Binding-site contacts:
Ligand atom O5 contacts residue ASN1095 of chain 1.G at 2.4 Å (h-bond).
Ligand atom C7 contacts residue HIS1098 of chain 1.G at 3.8 Å.
Ligand atom C6 contacts residue PHE1100 of chain 1.G at 3.8 Å (hydrophobic).
Ligand atom C5 contacts residue ASN1095 of chain 1.G at 3.7 Å.
Ligand atom C3 contacts residue THR1097 of chain 1.G at 4.4 Å.
Ligand atom C4 contacts residue ASN1095 of chain 1.G at 4.2 Å.
Ligand atom O7 contacts residue HIS1098 of chain 1.G at 2.9 Å.
Ligand atom C7 contacts residue ASN1095 of chain 1.G at 3.1 Å.
Ligand atom C8 contacts residue HIS1098 of chain 1.G at 3.9 Å.
Ligand atom C1 contacts residue THR1097 of chain 1.G at 4.1 Å.
Ligand atom C3 contacts residue ASN1095 of chain 1.G at 3.8 Å.
Ligand atom C5 contacts residue PHE1100 of chain 1.G at 4.5 Å (hydrophobic).
Ligand atom O4 contacts residue HIS1098 of chain 1.G at 4.5 Å.
Ligand atom C1 contacts residue ASN1095 of chain 1.G at 1.4 Å.
Ligand atom O5 contacts residue PHE1100 of chain 1.G at 4.3 Å.
Ligand atom C8 contacts residue ASN1095 of chain 1.G at 3.8 Å.
Ligand atom N2 contacts residue ASN1095 of chain 1.G at 2.9 Å (h-bond).
Ligand atom O7 contacts residue ASN1095 of chain 1.G at 2.9 Å (h-bond).
Ligand atom C2 contacts residue ASN1095 of chain 1.G at 2.4 Å.
Ligand atom C5 contacts residue HIS1098 of chain 1.G at 3.9 Å.

This protein binds this small molecule.
Small molecule (SMILES): CC(=O)N[C@H]1[C@H](O[C@H]2[C@H](O)[C@@H](NC(C)=O)CO[C@@H]2CO)O[C@H](CO)[C@@H](O[C@@H]2O[C@H](CO)[C@@H](O)[C@H](O)[C@@H]2O)[C@@H]1O

Sequence of chain 1.G:
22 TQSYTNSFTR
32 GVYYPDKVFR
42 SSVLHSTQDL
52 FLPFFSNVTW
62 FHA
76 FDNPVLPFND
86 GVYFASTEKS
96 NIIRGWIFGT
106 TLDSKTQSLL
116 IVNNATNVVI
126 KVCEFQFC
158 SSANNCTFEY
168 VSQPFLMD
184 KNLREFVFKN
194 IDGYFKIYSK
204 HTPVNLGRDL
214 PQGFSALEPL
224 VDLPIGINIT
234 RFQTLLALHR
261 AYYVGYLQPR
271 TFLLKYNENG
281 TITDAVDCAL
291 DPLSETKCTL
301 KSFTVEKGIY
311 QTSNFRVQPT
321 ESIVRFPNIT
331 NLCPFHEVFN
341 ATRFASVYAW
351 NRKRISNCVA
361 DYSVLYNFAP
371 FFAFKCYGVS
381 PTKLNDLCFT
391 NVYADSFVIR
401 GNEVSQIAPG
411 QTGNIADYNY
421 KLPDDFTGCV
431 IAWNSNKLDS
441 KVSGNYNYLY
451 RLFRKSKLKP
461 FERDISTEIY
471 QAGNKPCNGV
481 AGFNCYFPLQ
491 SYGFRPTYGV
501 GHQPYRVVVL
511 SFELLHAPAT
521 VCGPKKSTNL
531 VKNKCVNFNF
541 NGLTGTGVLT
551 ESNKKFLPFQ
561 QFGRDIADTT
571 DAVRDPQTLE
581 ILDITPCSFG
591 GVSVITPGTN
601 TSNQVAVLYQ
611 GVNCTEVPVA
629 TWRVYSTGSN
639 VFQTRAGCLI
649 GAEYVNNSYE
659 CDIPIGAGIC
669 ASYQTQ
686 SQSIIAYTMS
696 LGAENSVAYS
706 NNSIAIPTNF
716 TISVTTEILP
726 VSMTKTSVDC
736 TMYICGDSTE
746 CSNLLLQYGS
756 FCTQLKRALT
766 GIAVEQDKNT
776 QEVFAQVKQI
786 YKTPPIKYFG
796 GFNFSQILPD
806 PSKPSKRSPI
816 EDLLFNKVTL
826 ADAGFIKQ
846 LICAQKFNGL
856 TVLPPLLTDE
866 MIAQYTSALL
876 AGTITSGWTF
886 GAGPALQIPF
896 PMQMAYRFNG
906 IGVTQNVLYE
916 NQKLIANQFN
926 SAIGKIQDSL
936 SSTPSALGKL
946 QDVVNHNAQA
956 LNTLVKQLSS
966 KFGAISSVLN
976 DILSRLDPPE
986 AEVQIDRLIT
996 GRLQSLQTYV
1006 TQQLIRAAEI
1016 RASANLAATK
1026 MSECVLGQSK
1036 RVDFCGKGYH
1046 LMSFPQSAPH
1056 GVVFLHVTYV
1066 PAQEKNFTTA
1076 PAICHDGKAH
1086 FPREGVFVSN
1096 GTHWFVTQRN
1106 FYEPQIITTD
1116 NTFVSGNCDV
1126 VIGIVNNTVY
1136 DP